Sequence of chain 1.A:
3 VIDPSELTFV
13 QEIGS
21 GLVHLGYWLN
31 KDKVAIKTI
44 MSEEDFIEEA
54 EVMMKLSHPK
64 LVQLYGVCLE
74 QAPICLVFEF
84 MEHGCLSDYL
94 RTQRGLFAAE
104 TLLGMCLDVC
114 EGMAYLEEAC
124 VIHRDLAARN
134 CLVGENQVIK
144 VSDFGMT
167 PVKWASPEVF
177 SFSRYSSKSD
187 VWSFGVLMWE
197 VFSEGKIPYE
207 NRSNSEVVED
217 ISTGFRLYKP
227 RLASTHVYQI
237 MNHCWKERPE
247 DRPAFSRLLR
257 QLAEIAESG

Sequence of chain 1.B:
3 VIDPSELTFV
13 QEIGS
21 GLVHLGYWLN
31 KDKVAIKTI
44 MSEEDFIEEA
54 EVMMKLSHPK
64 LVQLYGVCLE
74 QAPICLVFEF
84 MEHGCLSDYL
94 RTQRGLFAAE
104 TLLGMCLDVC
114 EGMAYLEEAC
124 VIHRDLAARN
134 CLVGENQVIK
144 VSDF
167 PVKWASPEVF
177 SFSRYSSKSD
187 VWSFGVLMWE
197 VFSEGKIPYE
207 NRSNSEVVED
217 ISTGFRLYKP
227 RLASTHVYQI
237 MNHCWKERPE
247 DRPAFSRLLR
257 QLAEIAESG

This protein binds this small molecule.
Small molecule (SMILES): CN(C)Cc1ccc([C@H]2C[C@@H]2C(=O)Nc2nc3ccc(-c4cccnc4)cc3s2)cc1

Binding-site contacts:
Ligand atom C27 contacts residue SER145 of chain 1.B at 3.0 Å.
Ligand atom C14 contacts residue GLY87 of chain 1.B at 3.5 Å.
Ligand atom N30 contacts residue LYS37 of chain 1.B at 3.4 Å.
Ligand atom C12 contacts residue GLY87 of chain 1.B at 3.5 Å.
Ligand atom C1 contacts residue LYS33 of chain 1.B at 3.6 Å.
Ligand atom C28 contacts residue SER145 of chain 1.B at 3.2 Å.
Ligand atom C20 contacts residue GLU82 of chain 1.B at 3.1 Å.
Ligand atom C21 contacts residue GLU82 of chain 1.B at 3.8 Å.
Ligand atom C9 contacts residue GLU85 of chain 1.B at 3.4 Å.
Ligand atom N18 contacts residue LEU135 of chain 1.B at 3.7 Å.
Ligand atom C3 contacts residue LYS33 of chain 1.B at 3.5 Å.
Ligand atom C9 contacts residue PHE83 of chain 1.B at 3.7 Å (hydrophobic).
Ligand atom C14 contacts residue MET84 of chain 1.B at 3.5 Å (hydrophobic).
Ligand atom N2 contacts residue LYS33 of chain 1.B at 3.8 Å.
Ligand atom N16 contacts residue MET84 of chain 1.B at 2.8 Å (h-bond).
Ligand atom C3 contacts residue LEU25 of chain 1.A at 3.7 Å (hydrophobic).
Ligand atom C29 contacts residue PHE81 of chain 1.B at 3.6 Å (hydrophobic).
Ligand atom C20 contacts residue ALA35 of chain 1.B at 3.4 Å (hydrophobic).
Ligand atom S25 contacts residue LEU135 of chain 1.B at 3.7 Å.
Ligand atom C13 contacts residue PHE83 of chain 1.B at 3.8 Å (hydrophobic).
Ligand atom N16 contacts residue PHE83 of chain 1.B at 3.4 Å.
Ligand atom S25 contacts residue ILE15 of chain 1.A at 3.7 Å.
Ligand atom C17 contacts residue MET84 of chain 1.B at 3.5 Å (hydrophobic).
Ligand atom C13 contacts residue GLY87 of chain 1.B at 3.6 Å.
Ligand atom O15 contacts residue GLY87 of chain 1.B at 3.5 Å.
Ligand atom C19 contacts residue ALA35 of chain 1.B at 3.5 Å (hydrophobic).
Ligand atom C21 contacts residue ALA35 of chain 1.B at 3.7 Å (hydrophobic).
Ligand atom C13 contacts residue MET84 of chain 1.B at 3.6 Å (hydrophobic).
Ligand atom C6 contacts residue GLN13 of chain 1.A at 3.6 Å.
Ligand atom C27 contacts residue PHE81 of chain 1.B at 3.7 Å (hydrophobic).
Ligand atom C8 contacts residue PHE83 of chain 1.B at 3.8 Å (hydrophobic).
Ligand atom C12 contacts residue HIS86 of chain 1.B at 3.9 Å.
Ligand atom C21 contacts residue PHE81 of chain 1.B at 3.8 Å (hydrophobic).
Ligand atom C28 contacts residue PHE81 of chain 1.B at 3.4 Å (hydrophobic).
Ligand atom C24 contacts residue LEU135 of chain 1.B at 3.6 Å (hydrophobic).
Ligand atom C21 contacts residue VAL65 of chain 1.B at 3.8 Å (hydrophobic).
Ligand atom C17 contacts residue LEU135 of chain 1.B at 3.8 Å (hydrophobic).
Ligand atom C19 contacts residue LEU135 of chain 1.B at 3.6 Å (hydrophobic).
Ligand atom N18 contacts residue MET84 of chain 1.B at 3.2 Å (h-bond).
Ligand atom C7 contacts residue ILE15 of chain 1.A at 3.7 Å (hydrophobic).